Binding-site contacts:
Ligand atom O3' contacts residue GLU45 of chain 1.D at 2.6 Å (salt-bridge).
Ligand atom N1 contacts residue PHE166 of chain 1.C at 3.5 Å.
Ligand atom OP1 contacts residue MG1 of chain 1.P at 2.6 Å.
Ligand atom N3 contacts residue ALA94 of chain 1.D at 3.5 Å.
Ligand atom N1 contacts residue PHE49 of chain 1.D at 3.2 Å.
Ligand atom C5 contacts residue PHE49 of chain 1.D at 3.3 Å (hydrophobic).
Ligand atom OP1 contacts residue HIS140 of chain 1.D at 3.3 Å (h-bond).
Ligand atom C6 contacts residue PHE49 of chain 1.D at 3.5 Å (hydrophobic).
Ligand atom C5 contacts residue PHE166 of chain 1.C at 3.5 Å (hydrophobic).
Ligand atom O3' contacts residue THR46 of chain 1.D at 3.0 Å (h-bond).
Ligand atom OP2 contacts residue ARG35 of chain 1.C at 3.5 Å (salt-bridge).
Ligand atom C8 contacts residue PHE97 of chain 1.D at 3.5 Å (hydrophobic).
Ligand atom N2 contacts residue ALA94 of chain 1.D at 3.2 Å (h-bond).
Ligand atom O3' contacts residue ASN98 of chain 1.D at 2.8 Å (h-bond).
Ligand atom O3' contacts residue MG1 of chain 1.P at 2.5 Å.
Ligand atom N9 contacts residue PHE49 of chain 1.D at 3.5 Å.
Ligand atom C3' contacts residue MG1 of chain 1.P at 3.6 Å.
Ligand atom C2' contacts residue PHE144 of chain 1.D at 3.4 Å (hydrophobic).
Ligand atom C1' contacts residue THR46 of chain 1.D at 3.6 Å.
Ligand atom C4 contacts residue PHE49 of chain 1.D at 3.2 Å (hydrophobic).
Ligand atom C4' contacts residue THR46 of chain 1.D at 3.6 Å.
Ligand atom C8 contacts residue PHE144 of chain 1.D at 3.5 Å (hydrophobic).
Ligand atom P contacts residue MG1 of chain 1.P at 3.2 Å.
Ligand atom OP1 contacts residue LEU184 of chain 1.D at 3.0 Å (h-bond).
Ligand atom N3 contacts residue PHE49 of chain 1.D at 3.3 Å.
Ligand atom C6 contacts residue PHE166 of chain 1.C at 3.3 Å (hydrophobic).
Ligand atom O5' contacts residue ASN141 of chain 1.D at 3.3 Å (h-bond).
Ligand atom OP1 contacts residue VAL183 of chain 1.D at 3.5 Å.
Ligand atom C2 contacts residue PHE49 of chain 1.D at 3.4 Å (hydrophobic).
Ligand atom N2 contacts residue GLU93 of chain 1.D at 3.2 Å.
Ligand atom OP1 contacts residue MG1 of chain 1.L at 2.3 Å.
Ligand atom C2' contacts residue THR46 of chain 1.D at 3.4 Å.
Ligand atom C3' contacts residue GLU45 of chain 1.D at 3.6 Å.
Ligand atom C5' contacts residue PHE166 of chain 1.C at 3.5 Å (hydrophobic).
Ligand atom OP2 contacts residue PHE97 of chain 1.D at 3.5 Å.
Ligand atom O4' contacts residue ASN141 of chain 1.D at 3.1 Å (h-bond).
Ligand atom OP2 contacts residue HIS164 of chain 1.C at 3.1 Å (h-bond).
Ligand atom N7 contacts residue PHE166 of chain 1.C at 3.5 Å.
Ligand atom O4' contacts residue PHE144 of chain 1.D at 3.3 Å.
Ligand atom O6 contacts residue PHE166 of chain 1.C at 3.2 Å.

A protein and the small-molecule ligand that binds it are described below.
Small molecule (SMILES): Nc1nc(=O)c2ncn([C@H]3C[C@H](O[P](=O)(O)OC[C@H]4O[C@@H](n5cnc6c(=O)nc(N)[nH]c65)C[C@@H]4O)[C@@H](CO[P](=O)(O)O[C@H]4C[C@H](n5cnc6c(N)ncnc65)O[C@@H]4COP(=O)=O)O3)c2[nH]1

Sequence of chain 1.C:
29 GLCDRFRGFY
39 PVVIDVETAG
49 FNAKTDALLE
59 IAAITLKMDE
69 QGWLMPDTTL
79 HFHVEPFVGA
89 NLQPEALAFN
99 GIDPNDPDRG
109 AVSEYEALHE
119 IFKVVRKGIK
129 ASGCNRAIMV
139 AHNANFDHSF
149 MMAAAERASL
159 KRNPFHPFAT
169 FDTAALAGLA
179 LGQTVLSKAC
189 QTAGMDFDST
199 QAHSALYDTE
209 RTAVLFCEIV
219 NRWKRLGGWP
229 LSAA

Sequence of chain 1.D:
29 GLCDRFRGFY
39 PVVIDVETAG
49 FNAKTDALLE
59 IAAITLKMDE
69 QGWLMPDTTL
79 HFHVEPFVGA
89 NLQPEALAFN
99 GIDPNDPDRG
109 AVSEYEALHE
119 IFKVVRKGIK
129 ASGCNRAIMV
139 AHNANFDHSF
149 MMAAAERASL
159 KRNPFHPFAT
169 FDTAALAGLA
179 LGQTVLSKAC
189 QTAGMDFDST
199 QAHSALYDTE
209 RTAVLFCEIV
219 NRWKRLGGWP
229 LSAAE